This protein binds this small molecule.
Small molecule (SMILES): CC(=O)N[C@H]1[C@H](O[C@H]2[C@H](O)[C@@H](NC(C)=O)CO[C@@H]2CO)O[C@H](CO)[C@@H](O)[C@@H]1O

Sequence of chain 1.B:
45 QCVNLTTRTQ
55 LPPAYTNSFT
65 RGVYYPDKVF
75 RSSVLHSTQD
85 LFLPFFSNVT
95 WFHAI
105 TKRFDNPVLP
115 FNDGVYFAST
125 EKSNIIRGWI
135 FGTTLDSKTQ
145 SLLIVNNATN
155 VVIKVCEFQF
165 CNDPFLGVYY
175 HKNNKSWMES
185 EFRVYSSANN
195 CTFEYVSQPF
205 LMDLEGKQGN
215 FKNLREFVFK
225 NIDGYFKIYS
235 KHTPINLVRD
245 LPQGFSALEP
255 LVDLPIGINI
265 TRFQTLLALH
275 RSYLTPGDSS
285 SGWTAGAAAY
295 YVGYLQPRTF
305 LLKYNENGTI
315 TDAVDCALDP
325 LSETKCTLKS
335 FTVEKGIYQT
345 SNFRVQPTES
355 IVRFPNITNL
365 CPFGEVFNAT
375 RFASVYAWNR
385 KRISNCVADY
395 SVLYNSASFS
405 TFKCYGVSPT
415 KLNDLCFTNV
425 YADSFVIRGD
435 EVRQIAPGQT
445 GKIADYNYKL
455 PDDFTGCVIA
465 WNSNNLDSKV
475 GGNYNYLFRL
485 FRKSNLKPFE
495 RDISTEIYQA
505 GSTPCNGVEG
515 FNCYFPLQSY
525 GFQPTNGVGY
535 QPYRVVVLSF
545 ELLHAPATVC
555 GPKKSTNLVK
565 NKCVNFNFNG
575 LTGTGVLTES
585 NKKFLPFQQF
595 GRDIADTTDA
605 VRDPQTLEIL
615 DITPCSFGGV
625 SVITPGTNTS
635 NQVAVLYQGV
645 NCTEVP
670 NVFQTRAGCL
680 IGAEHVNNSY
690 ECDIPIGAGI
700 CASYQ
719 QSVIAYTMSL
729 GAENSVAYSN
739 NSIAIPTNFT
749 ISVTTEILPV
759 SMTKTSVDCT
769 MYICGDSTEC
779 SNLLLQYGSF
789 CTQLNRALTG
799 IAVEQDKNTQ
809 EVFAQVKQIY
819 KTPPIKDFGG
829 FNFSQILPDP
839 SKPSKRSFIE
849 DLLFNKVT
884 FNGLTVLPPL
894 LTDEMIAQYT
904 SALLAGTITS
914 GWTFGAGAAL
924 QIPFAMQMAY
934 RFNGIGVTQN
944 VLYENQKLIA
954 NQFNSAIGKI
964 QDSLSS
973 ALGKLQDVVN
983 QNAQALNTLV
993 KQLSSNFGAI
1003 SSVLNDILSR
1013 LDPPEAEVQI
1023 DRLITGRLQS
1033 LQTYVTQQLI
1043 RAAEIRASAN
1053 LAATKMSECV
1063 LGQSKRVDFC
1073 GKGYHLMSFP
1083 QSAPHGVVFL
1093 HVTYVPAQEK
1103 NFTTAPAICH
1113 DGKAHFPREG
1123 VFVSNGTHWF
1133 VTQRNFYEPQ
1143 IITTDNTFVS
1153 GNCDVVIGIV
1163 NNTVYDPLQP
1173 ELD

Binding-site contacts:
Ligand atom O4 contacts residue LEU951 of chain 1.B at 4.0 Å.
Ligand atom O7 contacts residue GLN1100 of chain 1.B at 3.8 Å.
Ligand atom C1 contacts residue ASN746 of chain 1.B at 1.4 Å.
Ligand atom N2 contacts residue ASN746 of chain 1.B at 2.9 Å (h-bond).
Ligand atom C7 contacts residue LEU951 of chain 1.B at 3.7 Å (hydrophobic).
Ligand atom C8 contacts residue LEU951 of chain 1.B at 3.7 Å (hydrophobic).
Ligand atom C8 contacts residue GLN955 of chain 1.B at 4.5 Å.
Ligand atom C5 contacts residue GLN955 of chain 1.B at 4.4 Å.
Ligand atom C3 contacts residue ASN746 of chain 1.B at 3.8 Å.
Ligand atom C2 contacts residue ASN746 of chain 1.B at 2.4 Å.
Ligand atom O5 contacts residue ASN746 of chain 1.B at 2.4 Å (h-bond).
Ligand atom C6 contacts residue GLN955 of chain 1.B at 3.9 Å.
Ligand atom O5 contacts residue GLN1100 of chain 1.B at 4.4 Å.
Ligand atom C1 contacts residue GLN1100 of chain 1.B at 4.4 Å.
Ligand atom C7 contacts residue ASN746 of chain 1.B at 3.7 Å.
Ligand atom C5 contacts residue LEU951 of chain 1.B at 3.8 Å (hydrophobic).
Ligand atom C6 contacts residue LEU951 of chain 1.B at 4.1 Å (hydrophobic).
Ligand atom C4 contacts residue ASN746 of chain 1.B at 4.2 Å.
Ligand atom C5 contacts residue ASN746 of chain 1.B at 3.6 Å.
Ligand atom C7 contacts residue GLN1100 of chain 1.B at 4.3 Å.
Ligand atom N2 contacts residue LEU951 of chain 1.B at 4.5 Å.
Ligand atom C4 contacts residue LEU951 of chain 1.B at 4.5 Å (hydrophobic).
Ligand atom O7 contacts residue ASN746 of chain 1.B at 4.1 Å.
Ligand atom O7 contacts residue LEU951 of chain 1.B at 3.5 Å.